Sequence of chain 1.D:
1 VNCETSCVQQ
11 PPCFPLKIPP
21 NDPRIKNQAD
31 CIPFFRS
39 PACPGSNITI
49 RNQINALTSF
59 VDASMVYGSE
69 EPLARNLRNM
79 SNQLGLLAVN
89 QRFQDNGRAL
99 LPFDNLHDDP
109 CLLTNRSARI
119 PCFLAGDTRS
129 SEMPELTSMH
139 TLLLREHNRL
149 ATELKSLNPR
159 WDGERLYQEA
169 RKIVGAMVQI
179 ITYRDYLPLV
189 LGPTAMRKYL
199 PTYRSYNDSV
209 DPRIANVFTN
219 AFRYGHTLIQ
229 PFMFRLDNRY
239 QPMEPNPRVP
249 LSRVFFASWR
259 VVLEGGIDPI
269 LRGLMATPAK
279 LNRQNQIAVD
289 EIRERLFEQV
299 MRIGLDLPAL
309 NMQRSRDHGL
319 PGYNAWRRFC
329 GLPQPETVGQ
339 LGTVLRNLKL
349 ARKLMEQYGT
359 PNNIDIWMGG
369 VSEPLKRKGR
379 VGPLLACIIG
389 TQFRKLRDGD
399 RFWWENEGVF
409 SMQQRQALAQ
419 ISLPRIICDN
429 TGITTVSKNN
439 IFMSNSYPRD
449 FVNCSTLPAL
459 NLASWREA

This small molecule binds to this protein.
Small molecule (SMILES): CC(=O)N[C@H]1[C@H](O[C@H]2[C@H](O)[C@@H](NC(C)=O)CO[C@@H]2CO[C@@H]2O[C@@H](C)[C@@H](O)[C@@H](O)[C@@H]2O)O[C@H](CO)[C@@H](O[C@@H]2O[C@H](CO[C@H]3O[C@H](CO)[C@@H](O)[C@H](O)[C@@H]3O)[C@@H](O)[C@H](O[C@H]3O[C@H](CO)[C@@H](O)[C@H](O)[C@@H]3O)[C@@H]2O)[C@@H]1O

Binding-site contacts:
Ligand atom C4 contacts residue ASN205 of chain 1.D at 4.2 Å.
Ligand atom C5 contacts residue VAL208 of chain 1.D at 3.8 Å (hydrophobic).
Ligand atom O5 contacts residue SER207 of chain 1.D at 4.3 Å.
Ligand atom C6 contacts residue LYS393 of chain 1.D at 4.4 Å.
Ligand atom C6 contacts residue ARG392 of chain 1.D at 4.0 Å.
Ligand atom C5 contacts residue VAL208 of chain 1.D at 4.4 Å (hydrophobic).
Ligand atom C5 contacts residue ASN205 of chain 1.D at 3.6 Å.
Ligand atom C2 contacts residue ASN205 of chain 1.D at 2.5 Å.
Ligand atom C6 contacts residue VAL208 of chain 1.D at 3.6 Å (hydrophobic).
Ligand atom C6 contacts residue SER207 of chain 1.D at 4.2 Å.
Ligand atom C3 contacts residue ASN205 of chain 1.D at 3.8 Å.
Ligand atom C8 contacts residue ASN205 of chain 1.D at 4.3 Å.
Ligand atom O5 contacts residue ASN205 of chain 1.D at 2.4 Å (h-bond).
Ligand atom O4 contacts residue ARG392 of chain 1.D at 3.1 Å (salt-bridge).
Ligand atom C8 contacts residue SER207 of chain 1.D at 3.4 Å.
Ligand atom C6 contacts residue VAL208 of chain 1.D at 4.2 Å (hydrophobic).
Ligand atom C3 contacts residue ARG392 of chain 1.D at 4.3 Å.
Ligand atom C7 contacts residue ASN205 of chain 1.D at 3.1 Å.
Ligand atom O5 contacts residue VAL208 of chain 1.D at 3.4 Å.
Ligand atom C1 contacts residue SER207 of chain 1.D at 4.2 Å.
Ligand atom C1 contacts residue VAL208 of chain 1.D at 4.2 Å (hydrophobic).
Ligand atom C1 contacts residue ASN205 of chain 1.D at 1.4 Å.
Ligand atom N2 contacts residue ASN205 of chain 1.D at 2.8 Å (h-bond).
Ligand atom C6 contacts residue ASP396 of chain 1.D at 4.0 Å.
Ligand atom O5 contacts residue VAL208 of chain 1.D at 4.2 Å.
Ligand atom O3 contacts residue ARG392 of chain 1.D at 4.0 Å.
Ligand atom C4 contacts residue ARG392 of chain 1.D at 3.5 Å.
Ligand atom O7 contacts residue ASN205 of chain 1.D at 3.0 Å (h-bond).
Ligand atom C5 contacts residue SER207 of chain 1.D at 4.1 Å.